Sequence of chain 1.B:
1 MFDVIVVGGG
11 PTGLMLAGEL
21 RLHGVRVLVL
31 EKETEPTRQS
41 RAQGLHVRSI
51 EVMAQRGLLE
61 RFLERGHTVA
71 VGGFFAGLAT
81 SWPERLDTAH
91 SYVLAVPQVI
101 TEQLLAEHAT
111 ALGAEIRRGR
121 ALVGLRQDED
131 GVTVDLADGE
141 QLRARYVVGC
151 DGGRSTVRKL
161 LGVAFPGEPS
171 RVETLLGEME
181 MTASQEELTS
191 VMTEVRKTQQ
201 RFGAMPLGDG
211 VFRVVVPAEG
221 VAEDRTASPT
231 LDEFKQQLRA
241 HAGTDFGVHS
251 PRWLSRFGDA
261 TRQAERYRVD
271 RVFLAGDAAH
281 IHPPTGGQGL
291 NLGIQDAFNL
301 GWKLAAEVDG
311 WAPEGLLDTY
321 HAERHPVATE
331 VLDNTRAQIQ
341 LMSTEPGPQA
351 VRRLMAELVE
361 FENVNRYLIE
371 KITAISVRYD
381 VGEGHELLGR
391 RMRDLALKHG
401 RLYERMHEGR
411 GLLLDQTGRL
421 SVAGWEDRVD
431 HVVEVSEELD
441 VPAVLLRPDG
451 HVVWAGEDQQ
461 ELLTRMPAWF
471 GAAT

A protein and the small-molecule ligand that binds it are described below.
Small molecule (SMILES): CO[C@H]1/C=C/O[C@@]2(C)Oc3c(C)c(O)c4c(O)c(c(/C=N/N5CCN(C)CC5)c(O)c4c3C2=O)NC(=O)/C(C)=C\C=C[C@H](C)[C@H](O)[C@@H](C)[C@@H](O)[C@@H](C)[C@H](OC(C)=O)[C@@H]1C

Binding-site contacts:
Ligand atom O2 contacts residue ARG213 of chain 1.B at 2.6 Å (salt-bridge).
Ligand atom C28 contacts residue ARG196 of chain 1.B at 3.4 Å.
Ligand atom O6 contacts residue MET205 of chain 1.B at 3.8 Å.
Ligand atom C29 contacts residue VAL215 of chain 1.B at 3.8 Å (hydrophobic).
Ligand atom O12 contacts residue THR285 of chain 1.B at 3.6 Å.
Ligand atom C14 contacts residue LEU176 of chain 1.B at 3.8 Å (hydrophobic).
Ligand atom C37 contacts residue MET205 of chain 1.B at 3.6 Å (hydrophobic).
Ligand atom C36 contacts residue ALA204 of chain 1.B at 3.8 Å (hydrophobic).
Ligand atom O11 contacts residue PHE74 of chain 1.B at 3.2 Å.
Ligand atom C10 contacts residue PRO284 of chain 1.B at 3.5 Å (hydrophobic).
Ligand atom O1 contacts residue FAD1 of chain 1.J at 2.3 Å (h-bond).
Ligand atom O3 contacts residue PHE257 of chain 1.B at 3.8 Å.
Ligand atom C15 contacts residue PHE74 of chain 1.B at 3.8 Å (hydrophobic).
Ligand atom C37 contacts residue GLY203 of chain 1.B at 3.7 Å.
Ligand atom C26 contacts residue ARG196 of chain 1.B at 3.8 Å.
Ligand atom C2 contacts residue FAD1 of chain 1.J at 3.7 Å.
Ligand atom C27 contacts residue ARG196 of chain 1.B at 3.3 Å.
Ligand atom C43 contacts residue GLY286 of chain 1.B at 3.2 Å.
Ligand atom O4 contacts residue THR285 of chain 1.B at 3.4 Å.
Ligand atom C8 contacts residue ARG213 of chain 1.B at 3.8 Å.
Ligand atom C35 contacts residue ARG196 of chain 1.B at 3.6 Å.
Ligand atom O6 contacts residue VAL215 of chain 1.B at 3.7 Å.
Ligand atom O4 contacts residue MET342 of chain 1.B at 3.5 Å.
Ligand atom O1 contacts residue GLN43 of chain 1.B at 3.6 Å.
Ligand atom O12 contacts residue PRO284 of chain 1.B at 3.8 Å.
Ligand atom C6 contacts residue PRO284 of chain 1.B at 3.8 Å (hydrophobic).
Ligand atom C4 contacts residue PRO284 of chain 1.B at 3.4 Å (hydrophobic).
Ligand atom C30 contacts residue VAL93 of chain 1.B at 3.8 Å (hydrophobic).
Ligand atom C37 contacts residue VAL215 of chain 1.B at 3.5 Å (hydrophobic).
Ligand atom O2 contacts residue FAD1 of chain 1.J at 3.5 Å (h-bond).
Ligand atom O12 contacts residue GLY286 of chain 1.B at 3.7 Å.
Ligand atom C3 contacts residue PRO284 of chain 1.B at 3.8 Å (hydrophobic).
Ligand atom C17 contacts residue GLN43 of chain 1.B at 3.8 Å.
Ligand atom O8 contacts residue ARG196 of chain 1.B at 2.6 Å (salt-bridge).
Ligand atom N1 contacts residue FAD1 of chain 1.J at 3.5 Å (h-bond).
Ligand atom C30 contacts residue HIS46 of chain 1.B at 3.4 Å.
Ligand atom N2 contacts residue PHE74 of chain 1.B at 3.2 Å.
Ligand atom O10 contacts residue MET205 of chain 1.B at 3.4 Å (h-bond).
Ligand atom C14 contacts residue ARG213 of chain 1.B at 3.7 Å.
Ligand atom C1 contacts residue FAD1 of chain 1.J at 3.0 Å.